The protein below binds the small molecule below.
Small molecule (SMILES): CC(C)=CCC/C(C)=C\CNCCNC1C2CC3CC(C2)CC1C3

Binding-site contacts:
Ligand atom CAM contacts residue ARG67 of chain 1.C at 4.0 Å.
Ligand atom CAS contacts residue VAL169 of chain 1.C at 4.2 Å (hydrophobic).
Ligand atom CAO contacts residue LEU66 of chain 1.C at 3.8 Å (hydrophobic).
Ligand atom CAT contacts residue TYR63 of chain 1.C at 4.0 Å (hydrophobic).
Ligand atom CAA contacts residue GLY170 of chain 1.C at 3.7 Å.
Ligand atom CAD contacts residue LEU173 of chain 1.C at 4.0 Å (hydrophobic).
Ligand atom CAR contacts residue MET197 of chain 1.C at 4.0 Å (hydrophobic).
Ligand atom CAG contacts residue VAL169 of chain 1.C at 3.8 Å (hydrophobic).
Ligand atom CAA contacts residue MET197 of chain 1.C at 3.5 Å (hydrophobic).
Ligand atom CAR contacts residue GLY170 of chain 1.C at 3.9 Å.
Ligand atom CAJ contacts residue MET197 of chain 1.C at 4.1 Å (hydrophobic).
Ligand atom CAD contacts residue GLY170 of chain 1.C at 3.4 Å.
Ligand atom CAF contacts residue LEU173 of chain 1.C at 3.8 Å (hydrophobic).
Ligand atom CAE contacts residue VAL169 of chain 1.C at 3.7 Å (hydrophobic).
Ligand atom CAU contacts residue ARG67 of chain 1.C at 3.8 Å.
Ligand atom CAB contacts residue CYS279 of chain 1.C at 3.6 Å (hydrophobic).
Ligand atom CAR contacts residue LEU173 of chain 1.C at 4.0 Å (hydrophobic).
Ligand atom CAC contacts residue PHE44 of chain 1.C at 4.1 Å (hydrophobic).
Ligand atom NAP contacts residue GLN202 of chain 1.C at 4.0 Å.
Ligand atom CAB contacts residue LEU173 of chain 1.C at 3.7 Å (hydrophobic).
Ligand atom CAI contacts residue VAL165 of chain 1.C at 4.1 Å (hydrophobic).
Ligand atom CAG contacts residue ALA166 of chain 1.C at 4.2 Å (hydrophobic).
Ligand atom CAL contacts residue TYR63 of chain 1.C at 4.0 Å (hydrophobic).
Ligand atom NAP contacts residue VAL165 of chain 1.C at 3.9 Å.
Ligand atom CAJ contacts residue LEU201 of chain 1.C at 3.5 Å (hydrophobic).
Ligand atom CAK contacts residue TYR63 of chain 1.C at 3.6 Å (hydrophobic).
Ligand atom CAH contacts residue GLN202 of chain 1.C at 3.9 Å.
Ligand atom CAE contacts residue ALA166 of chain 1.C at 4.0 Å (hydrophobic).
Ligand atom NAP contacts residue ALA166 of chain 1.C at 3.7 Å.
Ligand atom CAJ contacts residue GLY198 of chain 1.C at 4.0 Å.
Ligand atom CAA contacts residue ALA194 of chain 1.C at 4.1 Å (hydrophobic).
Ligand atom CAD contacts residue MET197 of chain 1.C at 4.0 Å (hydrophobic).
Ligand atom CAC contacts residue LEU201 of chain 1.C at 3.7 Å (hydrophobic).
Ligand atom CAA contacts residue SER174 of chain 1.C at 4.0 Å.
Ligand atom CAN contacts residue LEU66 of chain 1.C at 4.1 Å (hydrophobic).
Ligand atom NAQ contacts residue VAL165 of chain 1.C at 4.0 Å.
Ligand atom CAI contacts residue GLN202 of chain 1.C at 3.7 Å.
Ligand atom CAO contacts residue ASP70 of chain 1.C at 3.8 Å.
Ligand atom CAA contacts residue TYR266 of chain 1.C at 3.6 Å (hydrophobic).
Ligand atom CAS contacts residue LEU201 of chain 1.C at 3.8 Å (hydrophobic).

Sequence of chain 1.C:
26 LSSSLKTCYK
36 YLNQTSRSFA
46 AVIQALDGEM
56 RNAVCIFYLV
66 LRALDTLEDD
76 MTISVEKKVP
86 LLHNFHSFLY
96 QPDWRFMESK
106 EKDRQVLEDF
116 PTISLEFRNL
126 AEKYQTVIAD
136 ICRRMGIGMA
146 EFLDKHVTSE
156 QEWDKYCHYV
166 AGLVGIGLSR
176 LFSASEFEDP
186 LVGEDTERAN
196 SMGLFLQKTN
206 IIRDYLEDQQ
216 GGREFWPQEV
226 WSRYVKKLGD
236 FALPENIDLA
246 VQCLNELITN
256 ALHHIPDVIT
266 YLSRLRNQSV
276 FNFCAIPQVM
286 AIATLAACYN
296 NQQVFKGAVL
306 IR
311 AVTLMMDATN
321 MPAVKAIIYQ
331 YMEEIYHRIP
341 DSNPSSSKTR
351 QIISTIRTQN